A small-molecule ligand and the protein it binds are described below.
Small molecule (SMILES): Cc1[nH]c2ccccc2c(=O)c1O

Binding-site contacts:
Ligand atom O3 contacts residue HIS100 of chain 1.C at 2.7 Å (h-bond).
Ligand atom C4 contacts residue HIS102 of chain 1.C at 3.9 Å.
Ligand atom O3 contacts residue SER101 of chain 1.C at 3.0 Å.
Ligand atom N1 contacts residue TRP36 of chain 1.C at 2.6 Å (h-bond).
Ligand atom C10 contacts residue HIS102 of chain 1.C at 3.9 Å.
Ligand atom C6 contacts residue LEU143 of chain 1.C at 4.0 Å (hydrophobic).
Ligand atom C2 contacts residue TRP36 of chain 1.C at 3.4 Å (hydrophobic).
Ligand atom C3 contacts residue SER101 of chain 1.C at 3.7 Å.
Ligand atom C8 contacts residue SER188 of chain 1.C at 3.6 Å.
Ligand atom C5 contacts residue HIS102 of chain 1.C at 3.6 Å.
Ligand atom C2 contacts residue TRP160 of chain 1.C at 4.0 Å (hydrophobic).
Ligand atom C contacts residue HIS38 of chain 1.C at 3.4 Å.
Ligand atom O3 contacts residue HIS251 of chain 1.C at 2.7 Å (h-bond).
Ligand atom C7 contacts residue SER188 of chain 1.C at 3.4 Å.
Ligand atom C9 contacts residue TRP160 of chain 1.C at 3.9 Å (hydrophobic).
Ligand atom C3 contacts residue HIS100 of chain 1.C at 3.9 Å.
Ligand atom C8 contacts residue TRP185 of chain 1.C at 3.5 Å (hydrophobic).
Ligand atom O13 contacts residue HIS102 of chain 1.C at 3.6 Å.
Ligand atom C3 contacts residue TRP160 of chain 1.C at 3.7 Å (hydrophobic).
Ligand atom C6 contacts residue ILE192 of chain 1.C at 3.4 Å (hydrophobic).
Ligand atom C3 contacts residue HIS251 of chain 1.C at 3.6 Å.
Ligand atom C7 contacts residue LEU143 of chain 1.C at 3.5 Å (hydrophobic).
Ligand atom C4 contacts residue TRP160 of chain 1.C at 3.2 Å (hydrophobic).
Ligand atom C7 contacts residue ILE192 of chain 1.C at 3.6 Å (hydrophobic).
Ligand atom O13 contacts residue HIS251 of chain 1.C at 3.1 Å (h-bond).
Ligand atom C5 contacts residue ILE192 of chain 1.C at 3.9 Å (hydrophobic).
Ligand atom C contacts residue TRP36 of chain 1.C at 3.3 Å (hydrophobic).
Ligand atom C4 contacts residue SER101 of chain 1.C at 3.4 Å.
Ligand atom C9 contacts residue TRP36 of chain 1.C at 3.7 Å (hydrophobic).
Ligand atom C10 contacts residue TRP160 of chain 1.C at 3.4 Å (hydrophobic).
Ligand atom C6 contacts residue LEU156 of chain 1.C at 4.0 Å (hydrophobic).
Ligand atom C7 contacts residue TRP185 of chain 1.C at 4.0 Å (hydrophobic).
Ligand atom C contacts residue MET177 of chain 1.C at 3.8 Å (hydrophobic).
Ligand atom C4 contacts residue HIS251 of chain 1.C at 3.7 Å.
Ligand atom C8 contacts residue TRP36 of chain 1.C at 3.8 Å (hydrophobic).
Ligand atom N1 contacts residue TRP160 of chain 1.C at 4.0 Å.
Ligand atom O13 contacts residue SER101 of chain 1.C at 2.7 Å (h-bond).
Ligand atom C contacts residue HIS100 of chain 1.C at 4.0 Å.
Ligand atom O13 contacts residue TRP160 of chain 1.C at 3.4 Å.
Ligand atom C5 contacts residue TRP160 of chain 1.C at 3.8 Å (hydrophobic).

Sequence of chain 1.C:
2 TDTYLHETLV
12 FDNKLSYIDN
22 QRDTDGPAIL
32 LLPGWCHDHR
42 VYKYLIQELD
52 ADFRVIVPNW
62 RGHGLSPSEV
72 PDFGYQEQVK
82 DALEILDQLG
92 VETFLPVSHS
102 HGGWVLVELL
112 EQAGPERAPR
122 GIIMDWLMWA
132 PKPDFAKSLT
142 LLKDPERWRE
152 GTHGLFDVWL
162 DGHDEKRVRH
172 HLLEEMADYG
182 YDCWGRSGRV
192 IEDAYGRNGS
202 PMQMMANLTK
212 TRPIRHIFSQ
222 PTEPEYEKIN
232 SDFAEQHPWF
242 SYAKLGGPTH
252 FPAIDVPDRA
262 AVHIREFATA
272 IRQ